This protein binds this small molecule.
Small molecule (SMILES): CC(C)CN(C[C@@H](O)[C@H](Cc1ccccc1)NC(=O)O[C@H]1CO[C@H]2OCC[C@H]21)S(=O)(=O)c1ccc(N)cc1

Sequence of chain 1.B:
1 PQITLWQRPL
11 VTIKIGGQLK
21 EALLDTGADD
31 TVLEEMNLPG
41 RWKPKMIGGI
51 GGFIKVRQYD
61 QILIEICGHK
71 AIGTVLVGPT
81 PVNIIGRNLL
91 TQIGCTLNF

Sequence of chain 1.A:
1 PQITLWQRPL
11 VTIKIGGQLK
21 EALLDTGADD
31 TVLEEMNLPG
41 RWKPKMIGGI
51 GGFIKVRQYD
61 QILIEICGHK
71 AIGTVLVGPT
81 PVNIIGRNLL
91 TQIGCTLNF

Binding-site contacts:
Ligand atom C27 contacts residue 0171 of chain 1.D at 1.3 Å.
Ligand atom C32 contacts residue 0171 of chain 1.D at 1.0 Å.
Ligand atom O22 contacts residue 0171 of chain 1.D at 0.4 Å (h-bond).
Ligand atom C37 contacts residue 0171 of chain 1.D at 1.4 Å.
Ligand atom C24 contacts residue 0171 of chain 1.D at 0.8 Å.
Ligand atom C35 contacts residue 0171 of chain 1.D at 2.7 Å.
Ligand atom C14 contacts residue 0171 of chain 1.D at 1.1 Å.
Ligand atom C19 contacts residue 0171 of chain 1.D at 1.3 Å.
Ligand atom C15 contacts residue 0171 of chain 1.D at 0.5 Å.
Ligand atom C4 contacts residue 0171 of chain 1.D at 1.7 Å.
Ligand atom O9 contacts residue 0171 of chain 1.D at 1.6 Å (h-bond).
Ligand atom O23 contacts residue 0171 of chain 1.D at 1.1 Å.
Ligand atom C38 contacts residue 0171 of chain 1.D at 0.7 Å.
Ligand atom C34 contacts residue 0171 of chain 1.D at 1.7 Å.
Ligand atom C21 contacts residue 0171 of chain 1.D at 1.1 Å.
Ligand atom C36 contacts residue 0171 of chain 1.D at 2.7 Å.
Ligand atom C7 contacts residue 0171 of chain 1.D at 1.0 Å.
Ligand atom C31 contacts residue 0171 of chain 1.D at 0.9 Å.
Ligand atom C17 contacts residue 0171 of chain 1.D at 0.2 Å.
Ligand atom O18 contacts residue ASP25 of chain 1.B at 2.8 Å (salt-bridge).
Ligand atom C3 contacts residue 0171 of chain 1.D at 0.9 Å.
Ligand atom C6 contacts residue 0171 of chain 1.D at 0.8 Å.
Ligand atom C30 contacts residue 0171 of chain 1.D at 1.9 Å.
Ligand atom C33 contacts residue 0171 of chain 1.D at 0.5 Å.
Ligand atom C25 contacts residue 0171 of chain 1.D at 0.7 Å.
Ligand atom O28 contacts residue 0171 of chain 1.D at 2.5 Å.
Ligand atom C16 contacts residue 0171 of chain 1.D at 1.1 Å.
Ligand atom C5 contacts residue 0171 of chain 1.D at 1.1 Å.
Ligand atom O18 contacts residue ASP25 of chain 1.A at 2.6 Å (salt-bridge).
Ligand atom C2 contacts residue 0171 of chain 1.D at 0.6 Å.
Ligand atom N20 contacts residue 0171 of chain 1.D at 0.9 Å (h-bond).
Ligand atom C12 contacts residue 0171 of chain 1.D at 1.3 Å.
Ligand atom N11 contacts residue 0171 of chain 1.D at 0.8 Å (h-bond).
Ligand atom O26 contacts residue 0171 of chain 1.D at 0.9 Å.
Ligand atom O18 contacts residue 0171 of chain 1.D at 1.2 Å (h-bond).
Ligand atom C13 contacts residue 0171 of chain 1.D at 0.8 Å.
Ligand atom N1 contacts residue 0171 of chain 1.D at 1.3 Å (h-bond).
Ligand atom S8 contacts residue 0171 of chain 1.D at 0.3 Å (h-bond).
Ligand atom O10 contacts residue 0171 of chain 1.D at 1.2 Å (h-bond).
Ligand atom N1 contacts residue ASP30 of chain 1.A at 2.8 Å (salt-bridge).